Sequence of chain 57.C:
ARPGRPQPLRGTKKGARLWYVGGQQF

Sequence of chain 58.A:
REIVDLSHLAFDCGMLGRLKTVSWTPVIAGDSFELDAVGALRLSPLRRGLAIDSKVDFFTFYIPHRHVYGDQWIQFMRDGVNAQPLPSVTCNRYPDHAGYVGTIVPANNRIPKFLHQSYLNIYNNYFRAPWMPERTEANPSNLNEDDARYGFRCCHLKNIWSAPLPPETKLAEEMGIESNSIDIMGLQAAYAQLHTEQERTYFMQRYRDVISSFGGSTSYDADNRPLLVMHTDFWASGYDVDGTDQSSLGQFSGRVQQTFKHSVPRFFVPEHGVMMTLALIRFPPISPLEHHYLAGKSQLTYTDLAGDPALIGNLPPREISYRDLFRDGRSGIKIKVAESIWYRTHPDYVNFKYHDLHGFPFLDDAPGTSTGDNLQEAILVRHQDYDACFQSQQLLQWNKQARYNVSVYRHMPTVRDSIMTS

Binding-site contacts:
Ligand atom O5' contacts residue ARG425 of chain 58.A at 2.8 Å.
Ligand atom N3 contacts residue GLU208 of chain 57.A at 2.7 Å (salt-bridge).
Ligand atom N3 contacts residue PHE212 of chain 57.A at 2.9 Å.
Ligand atom OP2 contacts residue THR423 of chain 58.A at 2.9 Å.
Ligand atom OP2 contacts residue DC1 of chain 57.H at 2.0 Å.
Ligand atom N3 contacts residue ARG425 of chain 58.A at 3.1 Å (salt-bridge).
Ligand atom C5' contacts residue ARG28 of chain 57.C at 3.1 Å.
Ligand atom C2 contacts residue PHE212 of chain 57.A at 3.8 Å (hydrophobic).
Ligand atom O4' contacts residue PHE212 of chain 57.A at 3.4 Å.
Ligand atom C5 contacts residue GLU208 of chain 57.A at 3.4 Å.
Ligand atom OP2 contacts residue ASP426 of chain 58.A at 2.8 Å (salt-bridge).
Ligand atom C1' contacts residue ALA27 of chain 57.C at 3.8 Å (hydrophobic).
Ligand atom OP2 contacts residue ARG425 of chain 58.A at 3.8 Å.
Ligand atom C2 contacts residue ARG425 of chain 58.A at 3.1 Å.
Ligand atom P contacts residue ARG425 of chain 58.A at 3.5 Å.
Ligand atom C4 contacts residue ARG425 of chain 58.A at 3.6 Å.
Ligand atom O5' contacts residue ARG28 of chain 57.C at 3.4 Å.
Ligand atom O3' contacts residue DC1 of chain 57.E at 3.3 Å.
Ligand atom C6 contacts residue GLU208 of chain 57.A at 2.6 Å.
Ligand atom O4' contacts residue ARG425 of chain 58.A at 3.7 Å.
Ligand atom C5' contacts residue TYR31 of chain 57.C at 2.9 Å (hydrophobic).
Ligand atom C2' contacts residue DC1 of chain 57.E at 2.2 Å.
Ligand atom N1 contacts residue GLU208 of chain 57.A at 1.5 Å (salt-bridge).
Ligand atom C1' contacts residue DC1 of chain 57.E at 3.6 Å.
Ligand atom O3' contacts residue ARG425 of chain 58.A at 3.8 Å.
Ligand atom C1' contacts residue PHE212 of chain 57.A at 3.5 Å (hydrophobic).
Ligand atom C4' contacts residue DC1 of chain 57.H at 2.8 Å.
Ligand atom OP1 contacts residue ARG28 of chain 57.C at 3.2 Å (salt-bridge).
Ligand atom N1 contacts residue ARG425 of chain 58.A at 3.6 Å (salt-bridge).
Ligand atom C3' contacts residue DC1 of chain 57.E at 2.9 Å.
Ligand atom N6 contacts residue GLU208 of chain 57.A at 3.4 Å (salt-bridge).
Ligand atom C4 contacts residue GLU208 of chain 57.A at 3.4 Å.
Ligand atom O5' contacts residue DC1 of chain 57.H at 2.6 Å.
Ligand atom O3' contacts residue ARG28 of chain 57.C at 3.5 Å (salt-bridge).
Ligand atom C2 contacts residue GLU208 of chain 57.A at 1.6 Å.
Ligand atom O3' contacts residue THR423 of chain 58.A at 3.8 Å.
Ligand atom C5' contacts residue DC1 of chain 57.H at 2.3 Å.
Ligand atom P contacts residue DC1 of chain 57.H at 2.5 Å.
Ligand atom OP1 contacts residue GLY34 of chain 57.C at 3.8 Å.
Ligand atom O5' contacts residue TYR31 of chain 57.C at 3.4 Å (h-bond).

A protein and the small-molecule ligand that binds it are described below.
Small molecule (SMILES): Nc1ncnc2c1N1CN2[C@H]2C[C@]3(OP3(O)(O)OC[C@H]3OCC[C@@H]3O[P](=O)(O)OC[C@H]3O[C@@H]1C[C@@H]3O)[C@@H](CO[P](=O)(O)O[C@H]1CCO[C@@H]1COP(=O)=O)O2

Sequence of chain 57.A:
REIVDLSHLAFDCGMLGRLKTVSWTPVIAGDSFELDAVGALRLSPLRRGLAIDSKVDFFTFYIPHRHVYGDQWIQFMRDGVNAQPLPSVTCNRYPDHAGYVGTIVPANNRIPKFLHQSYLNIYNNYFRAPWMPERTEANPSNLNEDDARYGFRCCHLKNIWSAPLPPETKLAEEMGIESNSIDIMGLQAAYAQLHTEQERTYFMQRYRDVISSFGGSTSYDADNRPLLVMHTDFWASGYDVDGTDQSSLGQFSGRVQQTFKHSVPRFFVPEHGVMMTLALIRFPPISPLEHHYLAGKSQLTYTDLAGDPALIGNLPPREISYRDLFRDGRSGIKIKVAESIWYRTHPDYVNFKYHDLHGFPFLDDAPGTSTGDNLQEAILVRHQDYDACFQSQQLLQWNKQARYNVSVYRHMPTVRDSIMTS